The protein below binds the small molecule below.
Small molecule (SMILES): Nc1ncnc2c1ncn2[C@@H]1O[C@H](COP(=O)=O)[C@@H](O[P](=O)(O)OC[C@H]2O[C@@H](n3ccc(=O)[nH]c3=O)[C@H](O)[C@@H]2O)[C@H]1O

Binding-site contacts:
Ligand atom C2' contacts residue GLU140 of chain 23.E at 3.5 Å.
Ligand atom O4' contacts residue LYS143 of chain 23.E at 4.2 Å.
Ligand atom N1 contacts residue TRP47 of chain 23.E at 3.8 Å.
Ligand atom N3 contacts residue TRP47 of chain 23.E at 3.9 Å.
Ligand atom O2' contacts residue GLU140 of chain 23.E at 3.0 Å (salt-bridge).
Ligand atom C6 contacts residue TRP47 of chain 23.E at 3.9 Å (hydrophobic).
Ligand atom OP1 contacts residue LYS45 of chain 2.F at 4.3 Å.
Ligand atom O4' contacts residue TRP47 of chain 23.E at 4.0 Å.
Ligand atom N7 contacts residue TRP47 of chain 23.E at 4.0 Å.
Ligand atom C8 contacts residue LYS143 of chain 23.E at 2.8 Å.
Ligand atom N6 contacts residue TRP47 of chain 23.E at 4.2 Å.
Ligand atom C1' contacts residue LYS143 of chain 23.E at 4.0 Å.
Ligand atom C8 contacts residue TRP47 of chain 23.E at 4.0 Å (hydrophobic).
Ligand atom C4 contacts residue TRP47 of chain 23.E at 3.9 Å (hydrophobic).
Ligand atom N9 contacts residue GLU140 of chain 23.E at 4.1 Å.
Ligand atom O4' contacts residue GLU140 of chain 23.E at 4.1 Å.
Ligand atom N7 contacts residue LYS143 of chain 23.E at 3.7 Å.
Ligand atom N9 contacts residue TRP47 of chain 23.E at 4.0 Å.
Ligand atom C2 contacts residue TRP47 of chain 23.E at 3.8 Å (hydrophobic).
Ligand atom C5 contacts residue TRP47 of chain 23.E at 4.0 Å (hydrophobic).
Ligand atom C8 contacts residue GLU140 of chain 23.E at 4.1 Å.
Ligand atom C1' contacts residue GLU140 of chain 23.E at 3.2 Å.
Ligand atom C1' contacts residue TRP47 of chain 23.E at 4.3 Å (hydrophobic).
Ligand atom C2' contacts residue LYS143 of chain 23.E at 4.5 Å.
Ligand atom N9 contacts residue LYS143 of chain 23.E at 3.8 Å.

Sequence of chain 23.E:
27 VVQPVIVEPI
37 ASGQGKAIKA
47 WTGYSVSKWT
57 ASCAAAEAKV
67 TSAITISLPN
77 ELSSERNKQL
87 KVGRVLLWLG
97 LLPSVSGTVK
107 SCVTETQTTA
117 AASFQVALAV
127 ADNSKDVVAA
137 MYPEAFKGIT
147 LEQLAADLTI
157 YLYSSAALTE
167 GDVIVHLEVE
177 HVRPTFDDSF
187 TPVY

Sequence of chain 2.F:
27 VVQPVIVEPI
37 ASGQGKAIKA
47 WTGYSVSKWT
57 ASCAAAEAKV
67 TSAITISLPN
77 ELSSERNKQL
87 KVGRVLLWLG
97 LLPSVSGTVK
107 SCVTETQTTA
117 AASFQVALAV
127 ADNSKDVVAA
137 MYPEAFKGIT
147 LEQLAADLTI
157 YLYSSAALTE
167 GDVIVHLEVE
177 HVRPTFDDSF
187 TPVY